A protein and the small-molecule ligand that binds it are described below.
Small molecule (SMILES): Cc1cc(N2CCC[C@@H]2C(=O)NCCc2ccc3c(c2)OCO3)nc(-n2ccnc2)n1

Sequence of chain 1.A:
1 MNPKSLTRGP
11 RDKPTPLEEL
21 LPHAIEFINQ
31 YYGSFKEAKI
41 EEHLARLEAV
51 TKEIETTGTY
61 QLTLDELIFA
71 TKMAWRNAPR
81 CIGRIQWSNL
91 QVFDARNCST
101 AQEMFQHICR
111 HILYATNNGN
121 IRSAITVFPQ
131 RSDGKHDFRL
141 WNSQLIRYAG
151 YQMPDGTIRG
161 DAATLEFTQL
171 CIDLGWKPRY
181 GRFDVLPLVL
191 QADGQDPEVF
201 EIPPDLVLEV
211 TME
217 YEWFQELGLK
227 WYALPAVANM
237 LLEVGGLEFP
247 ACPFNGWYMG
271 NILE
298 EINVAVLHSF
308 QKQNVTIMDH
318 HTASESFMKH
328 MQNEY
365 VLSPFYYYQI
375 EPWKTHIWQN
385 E

Binding-site contacts:
Ligand atom N13 contacts residue HEM1 of chain 1.C at 3.8 Å.
Ligand atom O29 contacts residue TRP253 of chain 1.A at 3.9 Å.
Ligand atom O31 contacts residue TYR254 of chain 1.A at 4.1 Å.
Ligand atom C30 contacts residue TYR254 of chain 1.A at 3.9 Å (hydrophobic).
Ligand atom C9 contacts residue HEM1 of chain 1.C at 3.3 Å.
Ligand atom C24 contacts residue HEM1 of chain 1.C at 4.0 Å.
Ligand atom C1 contacts residue VAL233 of chain 1.A at 4.0 Å (hydrophobic).
Ligand atom C12 contacts residue GLN144 of chain 1.A at 3.2 Å.
Ligand atom C16 contacts residue HEM1 of chain 1.C at 3.6 Å.
Ligand atom C18 contacts residue HEM1 of chain 1.C at 3.8 Å.
Ligand atom C27 contacts residue TYR254 of chain 1.A at 3.8 Å (hydrophobic).
Ligand atom C21 contacts residue HEM1 of chain 1.C at 3.6 Å.
Ligand atom O29 contacts residue MET255 of chain 1.A at 3.5 Å.
Ligand atom C11 contacts residue VAL233 of chain 1.A at 4.0 Å (hydrophobic).
Ligand atom C14 contacts residue HEM1 of chain 1.C at 3.4 Å.
Ligand atom C30 contacts residue TRP253 of chain 1.A at 3.1 Å (hydrophobic).
Ligand atom N7 contacts residue VAL233 of chain 1.A at 3.5 Å.
Ligand atom C6 contacts residue GLN144 of chain 1.A at 3.8 Å.
Ligand atom C12 contacts residue PRO231 of chain 1.A at 3.7 Å (hydrophobic).
Ligand atom NFE contacts residue HEM1 of chain 1.C at 2.3 Å.
Ligand atom C8 contacts residue PRO231 of chain 1.A at 3.4 Å (hydrophobic).
Ligand atom C8 contacts residue GLY252 of chain 1.A at 4.0 Å.
Ligand atom C30 contacts residue HEM1 of chain 1.C at 3.7 Å.
Ligand atom C3 contacts residue VAL233 of chain 1.A at 3.3 Å (hydrophobic).
Ligand atom NFE contacts residue PHE250 of chain 1.A at 4.0 Å.
Ligand atom O31 contacts residue PRO231 of chain 1.A at 3.7 Å.
Ligand atom C5 contacts residue PRO231 of chain 1.A at 4.0 Å (hydrophobic).
Ligand atom N4 contacts residue PRO231 of chain 1.A at 3.6 Å.
Ligand atom C12 contacts residue ALA232 of chain 1.A at 3.9 Å (hydrophobic).
Ligand atom C17 contacts residue HEM1 of chain 1.C at 4.0 Å.
Ligand atom C11 contacts residue HEM1 of chain 1.C at 3.1 Å.
Ligand atom C9 contacts residue GLY252 of chain 1.A at 3.6 Å.
Ligand atom O29 contacts residue HEM1 of chain 1.C at 3.4 Å.
Ligand atom C15 contacts residue HEM1 of chain 1.C at 3.9 Å.
Ligand atom N4 contacts residue VAL233 of chain 1.A at 3.7 Å.
Ligand atom C28 contacts residue TYR254 of chain 1.A at 3.7 Å (hydrophobic).
Ligand atom C26 contacts residue HEM1 of chain 1.C at 3.8 Å.
Ligand atom N1 contacts residue VAL233 of chain 1.A at 3.5 Å.
Ligand atom N20 contacts residue HEM1 of chain 1.C at 3.0 Å (h-bond).
Ligand atom C25 contacts residue HEM1 of chain 1.C at 3.7 Å.